Sequence of chain 1.A:
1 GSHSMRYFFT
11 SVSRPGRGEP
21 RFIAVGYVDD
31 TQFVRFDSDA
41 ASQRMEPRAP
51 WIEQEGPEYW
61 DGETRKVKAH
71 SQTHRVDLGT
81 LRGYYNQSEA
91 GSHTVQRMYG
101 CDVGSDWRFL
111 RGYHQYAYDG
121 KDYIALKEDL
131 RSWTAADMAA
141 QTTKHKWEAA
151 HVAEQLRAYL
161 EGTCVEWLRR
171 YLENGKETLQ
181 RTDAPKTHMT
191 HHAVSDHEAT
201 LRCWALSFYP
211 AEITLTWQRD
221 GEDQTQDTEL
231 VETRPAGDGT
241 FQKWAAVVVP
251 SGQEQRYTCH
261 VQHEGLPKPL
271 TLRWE

The small molecule below binds the protein below.
Small molecule (SMILES): CC[C@H](C)[C@H](N)C(=O)N[C@@H](CC(C)C)C(=O)N[C@@H](CCCCN)C(=O)N[C@@H](CCC(=O)O)C(=O)N1CCC[C@H]1C(=O)N[C@H](C(=O)N[C@@H](CC1=NC=NC1)C(=O)NCC(=O)N[C@H](C(=O)O)C(C)C)C(C)C

Binding-site contacts:
Ligand atom CB contacts residue GLU63 of chain 1.A at 3.5 Å.
Ligand atom N contacts residue TYR7 of chain 1.A at 3.0 Å (h-bond).
Ligand atom CG2 contacts residue GLU63 of chain 1.A at 3.4 Å.
Ligand atom CG2 contacts residue ASP77 of chain 1.A at 3.4 Å.
Ligand atom OXT contacts residue LYS146 of chain 1.A at 3.0 Å (salt-bridge).
Ligand atom C contacts residue TYR7 of chain 1.A at 3.2 Å (hydrophobic).
Ligand atom CG2 contacts residue TYR171 of chain 1.A at 3.4 Å (hydrophobic).
Ligand atom N contacts residue TYR171 of chain 1.A at 2.7 Å (h-bond).
Ligand atom O contacts residue LYS66 of chain 1.A at 2.8 Å (salt-bridge).
Ligand atom O contacts residue HIS70 of chain 1.A at 2.8 Å.
Ligand atom O contacts residue TRP147 of chain 1.A at 2.9 Å (h-bond).
Ligand atom CA contacts residue TYR7 of chain 1.A at 3.1 Å (hydrophobic).
Ligand atom CG contacts residue GLN155 of chain 1.A at 3.3 Å.
Ligand atom CG2 contacts residue TYR59 of chain 1.A at 3.4 Å (hydrophobic).
Ligand atom O contacts residue LYS146 of chain 1.A at 2.9 Å (salt-bridge).
Ligand atom CD1 contacts residue VAL67 of chain 1.A at 3.5 Å (hydrophobic).
Ligand atom N contacts residue TYR99 of chain 1.A at 3.0 Å (h-bond).
Ligand atom N contacts residue ASP77 of chain 1.A at 3.1 Å (salt-bridge).
Ligand atom CA contacts residue TYR171 of chain 1.A at 3.5 Å (hydrophobic).
Ligand atom OE2 contacts residue ARG65 of chain 1.A at 2.6 Å (salt-bridge).
Ligand atom NE2 contacts residue GLN155 of chain 1.A at 3.2 Å (h-bond).
Ligand atom CG2 contacts residue HIS70 of chain 1.A at 3.2 Å.
Ligand atom OXT contacts residue THR143 of chain 1.A at 2.8 Å (h-bond).
Ligand atom OE1 contacts residue ARG65 of chain 1.A at 3.4 Å (salt-bridge).
Ligand atom CA contacts residue GLU63 of chain 1.A at 3.3 Å.
Ligand atom CD1 contacts residue MET45 of chain 1.A at 3.5 Å (hydrophobic).
Ligand atom NZ contacts residue GLN155 of chain 1.A at 2.8 Å (h-bond).
Ligand atom CD contacts residue ARG65 of chain 1.A at 3.4 Å.
Ligand atom CB contacts residue TYR99 of chain 1.A at 3.4 Å (hydrophobic).
Ligand atom CD2 contacts residue TYR99 of chain 1.A at 3.4 Å (hydrophobic).
Ligand atom CB contacts residue LYS66 of chain 1.A at 3.4 Å.
Ligand atom O contacts residue ARG97 of chain 1.A at 3.5 Å (salt-bridge).
Ligand atom OXT contacts residue TYR84 of chain 1.A at 2.9 Å (h-bond).
Ligand atom CB contacts residue GLU63 of chain 1.A at 3.2 Å.
Ligand atom CD contacts residue GLN155 of chain 1.A at 3.4 Å.
Ligand atom O contacts residue THR80 of chain 1.A at 3.3 Å.
Ligand atom CA contacts residue ASP77 of chain 1.A at 3.5 Å.
Ligand atom N contacts residue GLU63 of chain 1.A at 2.8 Å (salt-bridge).
Ligand atom O contacts residue TYR159 of chain 1.A at 2.8 Å (h-bond).
Ligand atom C contacts residue LYS146 of chain 1.A at 3.4 Å.